Sequence of chain 1.D:
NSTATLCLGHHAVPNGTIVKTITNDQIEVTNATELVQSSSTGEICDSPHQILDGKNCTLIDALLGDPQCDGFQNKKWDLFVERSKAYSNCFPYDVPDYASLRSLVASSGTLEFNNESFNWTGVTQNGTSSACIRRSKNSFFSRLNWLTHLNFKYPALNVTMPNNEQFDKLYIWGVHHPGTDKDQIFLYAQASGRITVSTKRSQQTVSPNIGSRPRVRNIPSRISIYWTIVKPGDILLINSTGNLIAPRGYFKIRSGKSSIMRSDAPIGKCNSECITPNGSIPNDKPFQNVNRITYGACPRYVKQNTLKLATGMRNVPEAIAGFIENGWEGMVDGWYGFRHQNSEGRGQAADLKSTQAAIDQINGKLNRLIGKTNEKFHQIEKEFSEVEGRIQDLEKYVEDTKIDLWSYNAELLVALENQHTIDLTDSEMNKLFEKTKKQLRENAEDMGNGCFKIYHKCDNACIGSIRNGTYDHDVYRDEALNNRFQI

Sequence of chain 1.E:
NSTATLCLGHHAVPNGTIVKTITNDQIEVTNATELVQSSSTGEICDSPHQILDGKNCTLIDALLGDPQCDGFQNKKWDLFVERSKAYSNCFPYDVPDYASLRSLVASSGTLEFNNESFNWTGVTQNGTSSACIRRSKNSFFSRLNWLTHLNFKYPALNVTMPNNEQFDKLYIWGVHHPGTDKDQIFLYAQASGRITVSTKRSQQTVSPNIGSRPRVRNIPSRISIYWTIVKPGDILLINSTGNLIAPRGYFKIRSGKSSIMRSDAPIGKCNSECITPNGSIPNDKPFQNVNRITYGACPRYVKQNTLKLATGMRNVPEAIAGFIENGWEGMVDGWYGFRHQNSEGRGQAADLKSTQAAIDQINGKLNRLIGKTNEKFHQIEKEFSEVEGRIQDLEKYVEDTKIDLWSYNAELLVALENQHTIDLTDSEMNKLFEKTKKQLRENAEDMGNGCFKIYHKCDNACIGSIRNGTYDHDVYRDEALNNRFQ

Binding-site contacts:
Ligand atom C8 contacts residue ILE242 of chain 1.D at 3.7 Å (hydrophobic).
Ligand atom C3 contacts residue ARG222 of chain 1.E at 4.4 Å.
Ligand atom C7 contacts residue ASN165 of chain 1.D at 3.5 Å.
Ligand atom C7 contacts residue ARG222 of chain 1.E at 3.8 Å.
Ligand atom C8 contacts residue ARG222 of chain 1.E at 4.2 Å.
Ligand atom O5 contacts residue ASN165 of chain 1.D at 2.3 Å (h-bond).
Ligand atom C4 contacts residue ASN165 of chain 1.D at 4.2 Å.
Ligand atom O6 contacts residue THR167 of chain 1.D at 2.7 Å (h-bond).
Ligand atom O7 contacts residue ASN165 of chain 1.D at 3.6 Å.
Ligand atom C1 contacts residue ASN165 of chain 1.D at 1.4 Å.
Ligand atom O7 contacts residue PRO221 of chain 1.E at 3.6 Å.
Ligand atom C7 contacts residue SER219 of chain 1.E at 4.2 Å.
Ligand atom C5 contacts residue THR167 of chain 1.D at 4.0 Å.
Ligand atom C8 contacts residue NAG1 of chain 1.R at 3.4 Å.
Ligand atom N2 contacts residue ASN165 of chain 1.D at 3.0 Å (h-bond).
Ligand atom C8 contacts residue PRO221 of chain 1.E at 4.0 Å (hydrophobic).
Ligand atom O7 contacts residue NAG1 of chain 1.R at 4.4 Å.
Ligand atom C2 contacts residue SER219 of chain 1.E at 4.2 Å.
Ligand atom O5 contacts residue LEU244 of chain 1.D at 4.2 Å.
Ligand atom O3 contacts residue ARG222 of chain 1.E at 4.2 Å.
Ligand atom O7 contacts residue ARG222 of chain 1.E at 2.9 Å (salt-bridge).
Ligand atom N2 contacts residue SER219 of chain 1.E at 3.4 Å (h-bond).
Ligand atom C5 contacts residue LEU244 of chain 1.D at 3.8 Å (hydrophobic).
Ligand atom O7 contacts residue ARG220 of chain 1.E at 4.0 Å.
Ligand atom C6 contacts residue THR167 of chain 1.D at 3.1 Å.
Ligand atom C5 contacts residue ASN165 of chain 1.D at 3.7 Å.
Ligand atom O5 contacts residue THR167 of chain 1.D at 3.7 Å.
Ligand atom O3 contacts residue SER219 of chain 1.E at 4.4 Å.
Ligand atom C6 contacts residue ARG222 of chain 1.E at 3.9 Å.
Ligand atom C2 contacts residue ASN165 of chain 1.D at 2.5 Å.
Ligand atom C8 contacts residue SER219 of chain 1.E at 4.0 Å.
Ligand atom C6 contacts residue LEU244 of chain 1.D at 4.1 Å (hydrophobic).
Ligand atom C3 contacts residue ASN165 of chain 1.D at 3.8 Å.
Ligand atom C3 contacts residue SER219 of chain 1.E at 4.1 Å.
Ligand atom C7 contacts residue NAG1 of chain 1.R at 4.1 Å.
Ligand atom C2 contacts residue ARG222 of chain 1.E at 4.0 Å.
Ligand atom O5 contacts residue ARG222 of chain 1.E at 4.0 Å.
Ligand atom C7 contacts residue PRO221 of chain 1.E at 4.2 Å (hydrophobic).
Ligand atom C5 contacts residue ARG222 of chain 1.E at 4.4 Å.
Ligand atom C4 contacts residue ARG222 of chain 1.E at 4.0 Å.

A protein and the small-molecule ligand that binds it are described below.
Small molecule (SMILES): CC(=O)N[C@H]1[C@H](O[C@H]2[C@H](O)[C@@H](NC(C)=O)CO[C@@H]2CO)O[C@H](CO)[C@@H](O)[C@@H]1O